Binding-site contacts:
Ligand atom N6 contacts residue U1 of chain 11.C at 2.8 Å (h-bond).
Ligand atom C4 contacts residue U2 of chain 11.C at 4.3 Å.
Ligand atom C2 contacts residue U2 of chain 11.C at 3.2 Å.
Ligand atom N6 contacts residue U3 of chain 11.C at 3.0 Å (h-bond).
Ligand atom N1 contacts residue U1 of chain 11.C at 2.8 Å (h-bond).
Ligand atom C2 contacts residue U1 of chain 11.C at 3.5 Å.
Ligand atom C6 contacts residue U2 of chain 11.C at 4.1 Å.
Ligand atom N1 contacts residue U2 of chain 11.C at 3.5 Å (h-bond).
Ligand atom C2 contacts residue U3 of chain 11.C at 3.0 Å.
Ligand atom N3 contacts residue U3 of chain 11.C at 4.2 Å.
Ligand atom N3 contacts residue U2 of chain 11.C at 3.7 Å.
Ligand atom C6 contacts residue U1 of chain 11.C at 3.6 Å.
Ligand atom N1 contacts residue U3 of chain 11.C at 2.7 Å (h-bond).
Ligand atom N6 contacts residue U2 of chain 11.C at 4.2 Å.
Ligand atom C6 contacts residue U3 of chain 11.C at 3.3 Å.

The small molecule below binds the protein below.
Small molecule (SMILES): Nc1ncnc2c1ncn2[C@@H]1O[C@H](CO[P](=O)(O)O[C@H]2[C@@H](O)[C@H](n3cnc4c(N)ncnc43)O[C@@H]2CO[P](=O)(O)O[C@H]2[C@@H](O)[C@H](n3cnc4c(N)ncnc43)O[C@@H]2COP(=O)(O)O)[C@@H](O)[C@H]1O